Binding-site contacts:
Ligand atom N18 contacts residue GLU106 of chain 2.A at 2.7 Å (salt-bridge).
Ligand atom C34 contacts residue LYS48 of chain 2.A at 3.4 Å.
Ligand atom C17 contacts residue GLY146 of chain 2.A at 3.4 Å.
Ligand atom O14 contacts residue CYS99 of chain 2.A at 3.6 Å.
Ligand atom C16 contacts residue SER103 of chain 2.A at 3.6 Å.
Ligand atom C11 contacts residue LEU25 of chain 2.A at 3.6 Å (hydrophobic).
Ligand atom N3 contacts residue PHE149 of chain 2.A at 3.5 Å.
Ligand atom C20 contacts residue GLU106 of chain 2.A at 3.6 Å.
Ligand atom C4 contacts residue PHE149 of chain 2.A at 3.5 Å (hydrophobic).
Ligand atom C17 contacts residue SER103 of chain 2.A at 3.6 Å.
Ligand atom F25 contacts residue ARG23 of chain 2.A at 3.5 Å.
Ligand atom N33 contacts residue LYS48 of chain 2.A at 3.2 Å (salt-bridge).
Ligand atom N1 contacts residue CYS99 of chain 2.A at 2.9 Å (h-bond).
Ligand atom C26 contacts residue PHE149 of chain 2.A at 3.5 Å (hydrophobic).
Ligand atom C16 contacts residue GLU106 of chain 2.A at 3.3 Å.
Ligand atom F23 contacts residue ARG23 of chain 2.A at 3.3 Å.
Ligand atom F25 contacts residue ARG100 of chain 2.A at 3.3 Å.
Ligand atom F24 contacts residue ARG102 of chain 2.A at 3.2 Å.
Ligand atom C32 contacts residue GLY28 of chain 2.A at 3.2 Å.
Ligand atom F24 contacts residue ARG100 of chain 2.A at 2.8 Å.
Ligand atom F24 contacts residue ARG101 of chain 2.A at 3.5 Å.
Ligand atom N7 contacts residue CYS99 of chain 2.A at 2.9 Å (h-bond).
Ligand atom C21 contacts residue GLU106 of chain 2.A at 3.3 Å.
Ligand atom C6 contacts residue ALA46 of chain 2.A at 3.4 Å (hydrophobic).
Ligand atom C11 contacts residue ARG102 of chain 2.A at 3.5 Å.
Ligand atom C31 contacts residue LYS27 of chain 2.A at 3.5 Å.
Ligand atom O14 contacts residue LEU25 of chain 2.A at 3.2 Å.
Ligand atom C8 contacts residue CYS99 of chain 2.A at 3.6 Å (hydrophobic).
Ligand atom O35 contacts residue LYS48 of chain 2.A at 2.9 Å (salt-bridge).
Ligand atom C6 contacts residue GLU97 of chain 2.A at 3.3 Å.
Ligand atom N33 contacts residue ASP160 of chain 2.A at 3.3 Å (salt-bridge).
Ligand atom F25 contacts residue CYS99 of chain 2.A at 3.6 Å.
Ligand atom C32 contacts residue LYS27 of chain 2.A at 3.5 Å.
Ligand atom C19 contacts residue GLU106 of chain 2.A at 3.5 Å.
Ligand atom C21 contacts residue LEU105 of chain 2.A at 3.6 Å (hydrophobic).
Ligand atom C6 contacts residue CYS99 of chain 2.A at 3.6 Å (hydrophobic).
Ligand atom O35 contacts residue ASP160 of chain 2.A at 3.4 Å.
Ligand atom C22 contacts residue CYS99 of chain 2.A at 3.5 Å (hydrophobic).
Ligand atom C28 contacts residue PHE149 of chain 2.A at 3.5 Å (hydrophobic).
Ligand atom F24 contacts residue CYS99 of chain 2.A at 2.7 Å.

A small-molecule ligand and the protein it binds are described below.
Small molecule (SMILES): CN1CCN(c2ccc(OC(F)(F)F)c(Nc3nccc(-c4cc5c(n4C)CCNC5=O)n3)c2)CC1

Sequence of chain 2.A:
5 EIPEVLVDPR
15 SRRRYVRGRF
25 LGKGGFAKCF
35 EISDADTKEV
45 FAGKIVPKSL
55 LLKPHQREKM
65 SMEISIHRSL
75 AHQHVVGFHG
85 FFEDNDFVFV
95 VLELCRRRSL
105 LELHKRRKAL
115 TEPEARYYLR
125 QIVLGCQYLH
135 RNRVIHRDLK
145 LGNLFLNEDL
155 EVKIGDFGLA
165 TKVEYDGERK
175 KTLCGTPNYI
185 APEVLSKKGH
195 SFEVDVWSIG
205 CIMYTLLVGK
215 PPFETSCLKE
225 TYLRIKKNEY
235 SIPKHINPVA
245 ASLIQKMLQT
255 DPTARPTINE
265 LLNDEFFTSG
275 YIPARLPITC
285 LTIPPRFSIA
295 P